Sequence of chain 48.A:
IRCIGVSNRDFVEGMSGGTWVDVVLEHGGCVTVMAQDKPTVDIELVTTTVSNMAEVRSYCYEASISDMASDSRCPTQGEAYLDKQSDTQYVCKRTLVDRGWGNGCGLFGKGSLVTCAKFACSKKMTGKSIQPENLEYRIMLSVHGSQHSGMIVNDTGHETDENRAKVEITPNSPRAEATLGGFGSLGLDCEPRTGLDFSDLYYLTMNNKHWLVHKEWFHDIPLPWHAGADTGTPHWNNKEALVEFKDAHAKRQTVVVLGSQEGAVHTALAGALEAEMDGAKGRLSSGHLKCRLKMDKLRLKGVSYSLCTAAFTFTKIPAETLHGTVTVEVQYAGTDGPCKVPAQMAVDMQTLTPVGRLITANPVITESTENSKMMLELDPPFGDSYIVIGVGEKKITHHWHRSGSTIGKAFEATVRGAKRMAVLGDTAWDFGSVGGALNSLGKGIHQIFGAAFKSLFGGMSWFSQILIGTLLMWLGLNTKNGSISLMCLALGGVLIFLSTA

The protein below binds the small molecule below.
Small molecule (SMILES): CC(=O)N[C@H]1[C@H](O[C@H]2[C@H](O)[C@@H](NC(C)=O)CO[C@@H]2CO)O[C@H](CO)[C@@H](O)[C@@H]1O

Binding-site contacts:
Ligand atom C1 contacts residue ASN154 of chain 48.A at 3.0 Å.
Ligand atom O7 contacts residue ASN154 of chain 48.A at 3.3 Å (h-bond).
Ligand atom C1 contacts residue MET151 of chain 48.A at 4.4 Å (hydrophobic).
Ligand atom C8 contacts residue ASN154 of chain 48.A at 3.9 Å.
Ligand atom O5 contacts residue THR156 of chain 48.A at 4.2 Å.
Ligand atom O5 contacts residue ASN154 of chain 48.A at 4.0 Å.
Ligand atom C1 contacts residue THR156 of chain 48.A at 3.4 Å.
Ligand atom C2 contacts residue THR156 of chain 48.A at 3.9 Å.
Ligand atom C3 contacts residue THR156 of chain 48.A at 4.0 Å.
Ligand atom N2 contacts residue ASN154 of chain 48.A at 3.8 Å.
Ligand atom C5 contacts residue THR156 of chain 48.A at 4.3 Å.
Ligand atom C7 contacts residue GLY150 of chain 48.A at 4.3 Å.
Ligand atom C7 contacts residue ASN154 of chain 48.A at 3.5 Å.
Ligand atom C2 contacts residue ASN154 of chain 48.A at 4.0 Å.
Ligand atom O7 contacts residue GLY150 of chain 48.A at 3.4 Å (h-bond).
Ligand atom N2 contacts residue THR156 of chain 48.A at 3.8 Å.